This protein binds this small molecule.
Small molecule (SMILES): COc1cc(CCNC(=O)c2nc(-c3ccccc3C)[nH]c(=O)c2O)ccn1

Binding-site contacts:
Ligand atom C12 contacts residue MN1 of chain 3.C at 3.4 Å.
Ligand atom O15 contacts residue MN1 of chain 3.B at 2.4 Å.
Ligand atom C03 contacts residue TYR44 of chain 3.A at 3.9 Å (hydrophobic).
Ligand atom O13 contacts residue HIS61 of chain 3.A at 3.1 Å (h-bond).
Ligand atom O13 contacts residue GLU120 of chain 3.A at 2.7 Å (salt-bridge).
Ligand atom C22 contacts residue SO41 of chain 3.I at 3.4 Å.
Ligand atom C27 contacts residue ILE58 of chain 3.A at 3.4 Å (hydrophobic).
Ligand atom O15 contacts residue TYR131 of chain 3.A at 3.7 Å.
Ligand atom N08 contacts residue MN1 of chain 3.C at 3.7 Å.
Ligand atom N16 contacts residue TYR131 of chain 3.A at 3.5 Å (h-bond).
Ligand atom C22 contacts residue LYS54 of chain 3.A at 3.9 Å.
Ligand atom C12 contacts residue GLU120 of chain 3.A at 3.6 Å.
Ligand atom C14 contacts residue ILE121 of chain 3.A at 3.9 Å (hydrophobic).
Ligand atom O15 contacts residue HIS61 of chain 3.A at 3.0 Å (h-bond).
Ligand atom C09 contacts residue MN1 of chain 3.C at 2.7 Å.
Ligand atom C11 contacts residue MN1 of chain 3.C at 3.5 Å.
Ligand atom C14 contacts residue TYR131 of chain 3.A at 3.9 Å (hydrophobic).
Ligand atom C21 contacts residue LYS54 of chain 3.A at 3.8 Å.
Ligand atom N28 contacts residue ILE58 of chain 3.A at 3.4 Å.
Ligand atom C07 contacts residue MN1 of chain 3.C at 3.9 Å.
Ligand atom C14 contacts residue HIS61 of chain 3.A at 3.4 Å.
Ligand atom C06 contacts residue TYR44 of chain 3.A at 3.2 Å (hydrophobic).
Ligand atom C21 contacts residue SO41 of chain 3.I at 3.5 Å.
Ligand atom O15 contacts residue ILE121 of chain 3.A at 2.9 Å (h-bond).
Ligand atom O13 contacts residue MN1 of chain 3.B at 1.8 Å.
Ligand atom C14 contacts residue MN1 of chain 3.B at 2.9 Å.
Ligand atom O10 contacts residue ASP109 of chain 3.A at 3.8 Å.
Ligand atom O15 contacts residue GLU120 of chain 3.A at 3.4 Å (salt-bridge).
Ligand atom C14 contacts residue GLU120 of chain 3.A at 3.9 Å.
Ligand atom C05 contacts residue TYR44 of chain 3.A at 3.6 Å (hydrophobic).
Ligand atom O10 contacts residue MN1 of chain 3.C at 1.8 Å.
Ligand atom C09 contacts residue GLU81 of chain 3.A at 3.6 Å.
Ligand atom O13 contacts residue MN1 of chain 3.C at 2.6 Å.
Ligand atom C12 contacts residue MN1 of chain 3.B at 2.7 Å.
Ligand atom O02 contacts residue TYR44 of chain 3.A at 3.6 Å.
Ligand atom C04 contacts residue TYR44 of chain 3.A at 3.4 Å (hydrophobic).
Ligand atom C12 contacts residue HIS61 of chain 3.A at 3.4 Å.
Ligand atom O10 contacts residue GLU81 of chain 3.A at 3.2 Å (salt-bridge).
Ligand atom O13 contacts residue ILE121 of chain 3.A at 3.8 Å.
Ligand atom O13 contacts residue ASP109 of chain 3.A at 3.0 Å (salt-bridge).

Sequence of chain 3.A:
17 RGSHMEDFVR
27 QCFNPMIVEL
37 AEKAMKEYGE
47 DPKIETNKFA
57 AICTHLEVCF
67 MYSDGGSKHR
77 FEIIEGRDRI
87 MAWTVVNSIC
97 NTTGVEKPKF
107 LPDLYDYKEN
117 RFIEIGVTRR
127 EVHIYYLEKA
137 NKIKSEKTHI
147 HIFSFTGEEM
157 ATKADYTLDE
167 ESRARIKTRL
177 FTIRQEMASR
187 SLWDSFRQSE